A protein and the small-molecule ligand that binds it are described below.
Small molecule (SMILES): CC(C)C[C@H](NC(=O)CN)C(=O)N[C@H](C(=O)N[C@H](C(=O)NCC(=O)N[C@@H](CO)C(=O)N[C@@H](CC(C)C)C(=O)N[C@@H](CCCN=C(N)N)C(=O)NCC=O)C(C)C)[C@@H](C)O

Sequence of chain 9.C:
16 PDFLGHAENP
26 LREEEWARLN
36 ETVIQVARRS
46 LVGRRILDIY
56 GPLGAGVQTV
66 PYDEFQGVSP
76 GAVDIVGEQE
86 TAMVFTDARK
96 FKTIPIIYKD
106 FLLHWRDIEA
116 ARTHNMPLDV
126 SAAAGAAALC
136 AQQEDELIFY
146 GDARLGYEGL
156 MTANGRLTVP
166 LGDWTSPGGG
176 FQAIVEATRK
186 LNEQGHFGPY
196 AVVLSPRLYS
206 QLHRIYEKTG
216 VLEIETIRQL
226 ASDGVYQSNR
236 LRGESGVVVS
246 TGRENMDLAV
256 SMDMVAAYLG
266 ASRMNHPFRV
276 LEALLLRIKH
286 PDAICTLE

Binding-site contacts:
Ligand atom CB contacts residue ARG49 of chain 9.C at 3.6 Å.
Ligand atom O contacts residue ILE39 of chain 9.C at 3.5 Å.
Ligand atom CD2 contacts residue ARG43 of chain 9.C at 3.7 Å.
Ligand atom NH1 contacts residue ARG50 of chain 9.C at 3.7 Å.
Ligand atom N contacts residue ARG49 of chain 9.C at 3.7 Å.
Ligand atom CD contacts residue ASP53 of chain 9.C at 3.3 Å.
Ligand atom OG1 contacts residue MET259 of chain 9.C at 2.6 Å (h-bond).
Ligand atom CA contacts residue ILE54 of chain 9.C at 3.7 Å (hydrophobic).
Ligand atom CA contacts residue ARG49 of chain 9.C at 3.7 Å.
Ligand atom CG2 contacts residue MET259 of chain 9.C at 3.7 Å (hydrophobic).
Ligand atom N contacts residue ASP258 of chain 9.C at 3.2 Å (salt-bridge).
Ligand atom O contacts residue ARG50 of chain 9.C at 3.7 Å.
Ligand atom CG2 contacts residue ALA42 of chain 9.C at 3.7 Å (hydrophobic).
Ligand atom NH1 contacts residue THR246 of chain 9.C at 3.5 Å.
Ligand atom NE contacts residue ASP53 of chain 9.C at 3.6 Å (salt-bridge).
Ligand atom CB contacts residue MET259 of chain 9.C at 3.5 Å (hydrophobic).
Ligand atom CB contacts residue ARG49 of chain 9.C at 3.7 Å.
Ligand atom CD1 contacts residue PRO57 of chain 9.C at 3.6 Å (hydrophobic).
Ligand atom NH2 contacts residue THR246 of chain 9.C at 2.8 Å (h-bond).
Ligand atom O contacts residue ILE54 of chain 9.C at 3.4 Å.
Ligand atom OG1 contacts residue ASP258 of chain 9.C at 3.5 Å.
Ligand atom C contacts residue ILE39 of chain 9.C at 3.6 Å (hydrophobic).
Ligand atom CB contacts residue ILE39 of chain 9.C at 3.7 Å (hydrophobic).
Ligand atom N contacts residue ASP258 of chain 9.C at 2.9 Å (salt-bridge).
Ligand atom CB contacts residue ASP258 of chain 9.C at 3.7 Å.
Ligand atom NH1 contacts residue ILE51 of chain 9.C at 3.5 Å (h-bond).
Ligand atom C contacts residue ASP258 of chain 9.C at 3.7 Å.
Ligand atom O contacts residue ARG43 of chain 9.C at 3.3 Å (salt-bridge).
Ligand atom C contacts residue ILE54 of chain 9.C at 3.7 Å (hydrophobic).
Ligand atom O contacts residue ARG43 of chain 9.C at 2.9 Å (salt-bridge).
Ligand atom N contacts residue ARG49 of chain 9.C at 3.5 Å (salt-bridge).
Ligand atom N contacts residue ASP258 of chain 9.C at 3.7 Å.
Ligand atom O contacts residue ARG49 of chain 9.C at 3.0 Å (salt-bridge).
Ligand atom CZ contacts residue ASP228 of chain 9.C at 3.2 Å.
Ligand atom NH2 contacts residue ASP228 of chain 9.C at 2.4 Å (salt-bridge).
Ligand atom N contacts residue ARG49 of chain 9.C at 3.5 Å (salt-bridge).
Ligand atom N contacts residue ASP258 of chain 9.C at 3.3 Å (salt-bridge).
Ligand atom NH1 contacts residue ASP228 of chain 9.C at 3.2 Å (salt-bridge).
Ligand atom CA contacts residue ASP258 of chain 9.C at 3.3 Å.
Ligand atom C contacts residue ARG49 of chain 9.C at 3.5 Å.